Sequence of chain 1.A:
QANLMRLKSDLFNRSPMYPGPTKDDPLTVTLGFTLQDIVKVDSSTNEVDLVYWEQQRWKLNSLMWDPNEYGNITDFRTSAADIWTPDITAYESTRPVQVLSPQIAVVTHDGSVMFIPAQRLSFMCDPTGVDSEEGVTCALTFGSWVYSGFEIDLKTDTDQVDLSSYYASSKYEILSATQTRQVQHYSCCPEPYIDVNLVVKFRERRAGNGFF

This protein binds this small molecule.
Small molecule (SMILES): NCCc1c[nH]c2ccc(O)cc12

Binding-site contacts:
Ligand atom CZ3 contacts residue TRP145 of chain 1.E at 4.1 Å (hydrophobic).
Ligand atom CH2 contacts residue VAL106 of chain 1.A at 3.9 Å (hydrophobic).
Ligand atom NE1 contacts residue CYS189 of chain 1.E at 3.6 Å.
Ligand atom CD1 contacts residue CYS189 of chain 1.E at 3.7 Å (hydrophobic).
Ligand atom NZ contacts residue TRP145 of chain 1.E at 3.1 Å (h-bond).
Ligand atom CG contacts residue CYS188 of chain 1.E at 3.9 Å (hydrophobic).
Ligand atom CE2 contacts residue MET114 of chain 1.A at 3.7 Å (hydrophobic).
Ligand atom CE3 contacts residue ILE116 of chain 1.A at 3.5 Å (hydrophobic).
Ligand atom CZ3 contacts residue ILE116 of chain 1.A at 3.6 Å (hydrophobic).
Ligand atom CA contacts residue TRP145 of chain 1.E at 3.4 Å (hydrophobic).
Ligand atom CZ3 contacts residue ILE104 of chain 1.A at 3.5 Å (hydrophobic).
Ligand atom CD1 contacts residue CYS188 of chain 1.E at 3.3 Å (hydrophobic).
Ligand atom NZ contacts residue TYR91 of chain 1.E at 2.7 Å (h-bond).
Ligand atom NE1 contacts residue CYS188 of chain 1.E at 3.9 Å.
Ligand atom CE2 contacts residue VAL146 of chain 1.E at 3.9 Å (hydrophobic).
Ligand atom CE2 contacts residue TRP145 of chain 1.E at 3.8 Å (hydrophobic).
Ligand atom CG contacts residue ILE116 of chain 1.A at 4.1 Å (hydrophobic).
Ligand atom CZ2 contacts residue VAL146 of chain 1.E at 3.7 Å (hydrophobic).
Ligand atom OH contacts residue PHE115 of chain 1.A at 3.8 Å.
Ligand atom CD1 contacts residue TRP145 of chain 1.E at 3.6 Å (hydrophobic).
Ligand atom CD2 contacts residue ILE116 of chain 1.A at 4.0 Å (hydrophobic).
Ligand atom NE1 contacts residue TYR193 of chain 1.E at 3.0 Å (h-bond).
Ligand atom NZ contacts residue TYR186 of chain 1.E at 3.9 Å.
Ligand atom CA contacts residue TYR91 of chain 1.E at 3.8 Å (hydrophobic).
Ligand atom OH contacts residue ILE104 of chain 1.A at 2.7 Å (h-bond).
Ligand atom OH contacts residue VAL146 of chain 1.E at 4.0 Å.
Ligand atom OH contacts residue ILE116 of chain 1.A at 2.9 Å (h-bond).
Ligand atom CE3 contacts residue VAL146 of chain 1.E at 4.1 Å (hydrophobic).
Ligand atom CE3 contacts residue TRP145 of chain 1.E at 3.5 Å (hydrophobic).
Ligand atom NE1 contacts residue TRP145 of chain 1.E at 3.8 Å.
Ligand atom CD2 contacts residue TRP145 of chain 1.E at 3.6 Å (hydrophobic).
Ligand atom NE1 contacts residue MET114 of chain 1.A at 4.0 Å.
Ligand atom CH2 contacts residue VAL146 of chain 1.E at 3.4 Å (hydrophobic).
Ligand atom CH2 contacts residue ILE104 of chain 1.A at 3.5 Å (hydrophobic).
Ligand atom CG contacts residue TRP145 of chain 1.E at 3.4 Å (hydrophobic).
Ligand atom CZ2 contacts residue VAL106 of chain 1.A at 3.5 Å (hydrophobic).
Ligand atom CZ3 contacts residue VAL146 of chain 1.E at 3.6 Å (hydrophobic).
Ligand atom CD1 contacts residue TYR193 of chain 1.E at 3.5 Å (hydrophobic).
Ligand atom CZ2 contacts residue MET114 of chain 1.A at 3.6 Å (hydrophobic).
Ligand atom CB contacts residue TRP145 of chain 1.E at 3.9 Å (hydrophobic).

Sequence of chain 1.E:
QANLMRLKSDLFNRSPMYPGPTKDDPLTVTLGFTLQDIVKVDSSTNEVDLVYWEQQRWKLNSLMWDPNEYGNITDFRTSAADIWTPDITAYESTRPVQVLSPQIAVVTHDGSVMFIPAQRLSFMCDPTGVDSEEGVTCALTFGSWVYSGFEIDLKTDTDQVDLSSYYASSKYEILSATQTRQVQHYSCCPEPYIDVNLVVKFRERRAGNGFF